The small molecule below binds the protein below.
Small molecule (SMILES): CC(=O)N[C@H]1[C@H](O[C@H]2[C@H](O)[C@@H](NC(C)=O)CO[C@@H]2CO[C@@H]2O[C@@H](C)[C@@H](O)[C@@H](O)[C@@H]2O)O[C@H](CO)[C@@H](O)[C@@H]1O

Binding-site contacts:
Ligand atom C6 contacts residue THR156 of chain 1.C at 3.8 Å.
Ligand atom N2 contacts residue GLY150 of chain 1.C at 3.5 Å (h-bond).
Ligand atom O5 contacts residue THR156 of chain 1.C at 3.8 Å.
Ligand atom C1 contacts residue GLY150 of chain 1.C at 4.0 Å.
Ligand atom C2 contacts residue ASN154 of chain 1.C at 2.4 Å.
Ligand atom C5 contacts residue THR156 of chain 1.C at 3.8 Å.
Ligand atom C8 contacts residue THR156 of chain 1.C at 4.2 Å.
Ligand atom N2 contacts residue ASN154 of chain 1.C at 2.9 Å (h-bond).
Ligand atom C1 contacts residue THR156 of chain 1.C at 4.3 Å.
Ligand atom C1 contacts residue ASN154 of chain 1.C at 1.4 Å.
Ligand atom O6 contacts residue MET151 of chain 1.C at 4.4 Å.
Ligand atom C2 contacts residue MET151 of chain 1.C at 4.3 Å (hydrophobic).
Ligand atom O7 contacts residue HIS148 of chain 1.C at 3.6 Å.
Ligand atom C7 contacts residue GLY150 of chain 1.C at 3.1 Å.
Ligand atom C6 contacts residue THR156 of chain 1.C at 3.9 Å.
Ligand atom C7 contacts residue ASN154 of chain 1.C at 3.7 Å.
Ligand atom C8 contacts residue ASN157 of chain 1.C at 3.3 Å.
Ligand atom O5 contacts residue ASN154 of chain 1.C at 2.3 Å (h-bond).
Ligand atom C6 contacts residue ASN157 of chain 1.C at 3.7 Å.
Ligand atom C5 contacts residue MET151 of chain 1.C at 3.8 Å (hydrophobic).
Ligand atom O5 contacts residue THR156 of chain 1.C at 4.1 Å.
Ligand atom C6 contacts residue ASP161 of chain 1.C at 3.7 Å.
Ligand atom O5 contacts residue ASN157 of chain 1.C at 4.2 Å.
Ligand atom O7 contacts residue GLY150 of chain 1.C at 2.9 Å (h-bond).
Ligand atom C4 contacts residue MET151 of chain 1.C at 3.9 Å (hydrophobic).
Ligand atom C3 contacts residue MET151 of chain 1.C at 4.1 Å (hydrophobic).
Ligand atom C3 contacts residue ASN154 of chain 1.C at 3.8 Å.
Ligand atom O7 contacts residue ASN154 of chain 1.C at 4.0 Å.
Ligand atom C5 contacts residue ASN154 of chain 1.C at 3.6 Å.
Ligand atom C2 contacts residue GLY150 of chain 1.C at 3.8 Å.
Ligand atom C1 contacts residue MET151 of chain 1.C at 4.2 Å (hydrophobic).
Ligand atom O5 contacts residue MET151 of chain 1.C at 3.9 Å.
Ligand atom C8 contacts residue GLY150 of chain 1.C at 3.7 Å.
Ligand atom C5 contacts residue THR156 of chain 1.C at 4.1 Å.
Ligand atom C4 contacts residue ASN154 of chain 1.C at 4.2 Å.

Sequence of chain 1.C:
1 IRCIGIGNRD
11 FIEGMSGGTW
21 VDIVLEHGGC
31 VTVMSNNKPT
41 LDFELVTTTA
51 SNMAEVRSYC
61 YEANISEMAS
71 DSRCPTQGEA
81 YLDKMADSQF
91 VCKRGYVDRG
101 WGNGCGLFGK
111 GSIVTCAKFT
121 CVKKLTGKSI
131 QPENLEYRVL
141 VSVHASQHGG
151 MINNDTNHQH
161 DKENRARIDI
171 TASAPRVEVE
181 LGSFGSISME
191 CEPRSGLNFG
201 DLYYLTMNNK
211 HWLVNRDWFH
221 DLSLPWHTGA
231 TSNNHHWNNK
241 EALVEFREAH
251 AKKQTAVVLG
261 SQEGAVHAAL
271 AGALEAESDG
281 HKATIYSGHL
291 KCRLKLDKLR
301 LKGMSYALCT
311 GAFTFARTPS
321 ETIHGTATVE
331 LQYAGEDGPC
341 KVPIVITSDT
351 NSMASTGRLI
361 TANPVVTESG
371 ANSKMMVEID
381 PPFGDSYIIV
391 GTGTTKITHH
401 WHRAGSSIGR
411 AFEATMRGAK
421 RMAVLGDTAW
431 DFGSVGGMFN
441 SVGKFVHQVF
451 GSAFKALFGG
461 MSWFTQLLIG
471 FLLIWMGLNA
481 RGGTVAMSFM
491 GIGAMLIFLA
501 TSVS